This protein binds this small molecule.
Small molecule (SMILES): CC(=O)N[C@@H]1[C@@H](O)[C@H](O)[C@@H](CO)O[C@H]1O

Binding-site contacts:
Ligand atom C6 contacts residue PRO122 of chain 1.A at 4.2 Å (hydrophobic).
Ligand atom C8 contacts residue ASN118 of chain 1.A at 4.4 Å.
Ligand atom O7 contacts residue ASN118 of chain 1.A at 3.1 Å (h-bond).
Ligand atom C8 contacts residue ILE156 of chain 1.A at 4.3 Å (hydrophobic).
Ligand atom O6 contacts residue PRO122 of chain 1.A at 3.9 Å.
Ligand atom C5 contacts residue ASN118 of chain 1.A at 3.6 Å.
Ligand atom C7 contacts residue ASN118 of chain 1.A at 3.1 Å.
Ligand atom N2 contacts residue THR120 of chain 1.A at 3.7 Å.
Ligand atom O7 contacts residue HIS220 of chain 1.A at 4.0 Å.
Ligand atom C1 contacts residue ASN118 of chain 1.A at 1.4 Å.
Ligand atom O5 contacts residue THR120 of chain 1.A at 3.7 Å.
Ligand atom C3 contacts residue THR120 of chain 1.A at 4.0 Å.
Ligand atom C1 contacts residue THR120 of chain 1.A at 3.5 Å.
Ligand atom C5 contacts residue THR120 of chain 1.A at 3.8 Å.
Ligand atom O5 contacts residue ASN118 of chain 1.A at 2.4 Å (h-bond).
Ligand atom C2 contacts residue THR120 of chain 1.A at 4.0 Å.
Ligand atom N2 contacts residue ASN118 of chain 1.A at 2.7 Å (h-bond).
Ligand atom C2 contacts residue ASN118 of chain 1.A at 2.3 Å.
Ligand atom C8 contacts residue SER158 of chain 1.A at 3.8 Å.
Ligand atom C3 contacts residue ASN118 of chain 1.A at 3.7 Å.
Ligand atom C4 contacts residue ASN118 of chain 1.A at 4.1 Å.

Sequence of chain 1.A:
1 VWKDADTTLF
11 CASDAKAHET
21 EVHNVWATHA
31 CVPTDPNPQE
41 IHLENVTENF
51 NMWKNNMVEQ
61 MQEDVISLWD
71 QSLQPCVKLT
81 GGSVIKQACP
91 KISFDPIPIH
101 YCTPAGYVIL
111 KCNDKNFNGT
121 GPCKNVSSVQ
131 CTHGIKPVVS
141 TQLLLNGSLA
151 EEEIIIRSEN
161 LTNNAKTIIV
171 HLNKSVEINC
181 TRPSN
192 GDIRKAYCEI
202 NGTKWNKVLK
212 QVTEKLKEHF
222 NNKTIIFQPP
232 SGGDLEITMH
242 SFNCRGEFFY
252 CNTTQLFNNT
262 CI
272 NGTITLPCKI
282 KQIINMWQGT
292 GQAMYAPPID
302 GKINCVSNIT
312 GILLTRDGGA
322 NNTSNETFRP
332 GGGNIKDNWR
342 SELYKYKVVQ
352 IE